Sequence of chain 1.E:
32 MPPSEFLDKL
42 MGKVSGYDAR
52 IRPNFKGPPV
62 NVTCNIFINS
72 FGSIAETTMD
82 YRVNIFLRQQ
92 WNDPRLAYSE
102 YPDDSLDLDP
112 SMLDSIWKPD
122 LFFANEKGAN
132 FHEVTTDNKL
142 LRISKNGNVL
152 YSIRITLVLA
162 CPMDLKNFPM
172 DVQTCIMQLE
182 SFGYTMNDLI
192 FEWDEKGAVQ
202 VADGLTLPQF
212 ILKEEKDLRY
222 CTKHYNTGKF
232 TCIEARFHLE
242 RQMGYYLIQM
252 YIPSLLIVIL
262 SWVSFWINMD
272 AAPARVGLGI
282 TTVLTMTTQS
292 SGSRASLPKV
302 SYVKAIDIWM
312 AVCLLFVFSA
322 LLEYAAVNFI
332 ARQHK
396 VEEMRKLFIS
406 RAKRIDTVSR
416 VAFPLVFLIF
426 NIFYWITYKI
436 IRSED

Binding-site contacts:
Ligand atom CA contacts residue PHE87 of chain 1.A at 3.8 Å (hydrophobic).
Ligand atom N contacts residue THR228 of chain 1.E at 4.3 Å.
Ligand atom C contacts residue ARG89 of chain 1.A at 3.3 Å.
Ligand atom O contacts residue THR228 of chain 1.E at 3.2 Å (h-bond).
Ligand atom N contacts residue PHE183 of chain 1.E at 4.2 Å.
Ligand atom C contacts residue THR228 of chain 1.E at 4.2 Å.
Ligand atom O contacts residue ARG89 of chain 1.A at 2.7 Å (salt-bridge).
Ligand atom OXT contacts residue SER153 of chain 1.A at 2.8 Å (h-bond).
Ligand atom N contacts residue TYR226 of chain 1.E at 3.6 Å.
Ligand atom N contacts residue PHE231 of chain 1.E at 3.6 Å.
Ligand atom C contacts residue SER153 of chain 1.A at 3.8 Å.
Ligand atom OXT contacts residue ARG89 of chain 1.A at 2.8 Å (salt-bridge).
Ligand atom CA contacts residue PHE183 of chain 1.E at 4.2 Å (hydrophobic).
Ligand atom O contacts residue TYR226 of chain 1.E at 4.5 Å.
Ligand atom CA contacts residue LEU141 of chain 1.A at 4.0 Å (hydrophobic).
Ligand atom CA contacts residue PHE231 of chain 1.E at 4.4 Å (hydrophobic).
Ligand atom C contacts residue LEU141 of chain 1.A at 4.5 Å (hydrophobic).
Ligand atom C contacts residue PHE87 of chain 1.A at 3.8 Å (hydrophobic).
Ligand atom N contacts residue PHE87 of chain 1.A at 4.2 Å.
Ligand atom CA contacts residue SER153 of chain 1.A at 4.1 Å.
Ligand atom OXT contacts residue PHE87 of chain 1.A at 3.5 Å.

The protein below binds the small molecule below.
Small molecule (SMILES): NCC(=O)O

Sequence of chain 1.A:
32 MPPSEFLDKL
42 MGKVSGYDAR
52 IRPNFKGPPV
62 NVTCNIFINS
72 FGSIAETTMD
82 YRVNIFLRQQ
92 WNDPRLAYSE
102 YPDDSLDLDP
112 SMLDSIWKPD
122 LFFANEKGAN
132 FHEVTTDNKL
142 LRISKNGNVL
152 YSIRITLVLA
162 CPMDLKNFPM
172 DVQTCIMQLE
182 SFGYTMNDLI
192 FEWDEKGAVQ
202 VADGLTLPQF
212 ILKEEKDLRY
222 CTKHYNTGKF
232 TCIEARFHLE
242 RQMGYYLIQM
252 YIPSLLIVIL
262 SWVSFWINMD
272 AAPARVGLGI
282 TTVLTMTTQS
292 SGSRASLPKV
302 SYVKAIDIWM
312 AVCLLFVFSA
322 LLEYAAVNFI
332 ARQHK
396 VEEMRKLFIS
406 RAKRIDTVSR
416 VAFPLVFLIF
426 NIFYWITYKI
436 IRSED